Binding-site contacts:
Ligand atom C04 contacts residue SER171 of chain 1.B at 3.4 Å.
Ligand atom B33 contacts residue SER176 of chain 1.B at 1.7 Å.
Ligand atom C30 contacts residue CYS26 of chain 1.B at 3.6 Å (hydrophobic).
Ligand atom C20 contacts residue SER176 of chain 1.B at 3.6 Å.
Ligand atom C26 contacts residue HIS41 of chain 1.B at 3.4 Å.
Ligand atom C30 contacts residue LEU25 of chain 1.B at 3.8 Å (hydrophobic).
Ligand atom N01 contacts residue TRP192 of chain 1.B at 3.6 Å.
Ligand atom C28 contacts residue HIS41 of chain 1.B at 3.4 Å.
Ligand atom N01 contacts residue GLY204 of chain 1.B at 3.8 Å.
Ligand atom C37 contacts residue VAL190 of chain 1.B at 3.7 Å (hydrophobic).
Ligand atom O34 contacts residue ASP175 of chain 1.B at 3.7 Å.
Ligand atom C15 contacts residue GLN173 of chain 1.B at 3.7 Å.
Ligand atom C07 contacts residue GLY193 of chain 1.B at 3.6 Å.
Ligand atom N05 contacts residue GLY193 of chain 1.B at 3.5 Å.
Ligand atom C23 contacts residue SER176 of chain 1.B at 3.5 Å.
Ligand atom B33 contacts residue GLY174 of chain 1.B at 3.7 Å.
Ligand atom O34 contacts residue LEU25 of chain 1.B at 3.1 Å (h-bond).
Ligand atom O34 contacts residue GLY174 of chain 1.B at 3.0 Å (h-bond).
Ligand atom C32 contacts residue HIS41 of chain 1.B at 3.6 Å.
Ligand atom N05 contacts residue ASP170 of chain 1.B at 3.0 Å (salt-bridge).
Ligand atom C04 contacts residue ASP170 of chain 1.B at 3.6 Å.
Ligand atom C32 contacts residue SER176 of chain 1.B at 2.6 Å.
Ligand atom C24 contacts residue HIS41 of chain 1.B at 3.5 Å.
Ligand atom C39 contacts residue SER171 of chain 1.B at 3.7 Å.
Ligand atom C37 contacts residue CYS172 of chain 1.B at 3.5 Å (hydrophobic).
Ligand atom C04 contacts residue GLY193 of chain 1.B at 3.5 Å.
Ligand atom C30 contacts residue SER176 of chain 1.B at 3.5 Å.
Ligand atom C18 contacts residue SER176 of chain 1.B at 3.4 Å.
Ligand atom C28 contacts residue LEU25 of chain 1.B at 3.8 Å (hydrophobic).
Ligand atom C07 contacts residue TRP192 of chain 1.B at 3.7 Å (hydrophobic).
Ligand atom C39 contacts residue TRP192 of chain 1.B at 3.7 Å (hydrophobic).
Ligand atom N01 contacts residue ASP170 of chain 1.B at 2.9 Å (salt-bridge).
Ligand atom O34 contacts residue SER176 of chain 1.B at 2.2 Å (h-bond).
Ligand atom O36 contacts residue SER176 of chain 1.B at 2.1 Å (h-bond).
Ligand atom C23 contacts residue HIS41 of chain 1.B at 3.4 Å.
Ligand atom C12 contacts residue CYS172 of chain 1.B at 3.8 Å (hydrophobic).
Ligand atom N05 contacts residue ASN194 of chain 1.B at 2.9 Å (h-bond).
Ligand atom O36 contacts residue GLY174 of chain 1.B at 3.6 Å (h-bond).
Ligand atom N01 contacts residue SER171 of chain 1.B at 2.9 Å (h-bond).
Ligand atom N05 contacts residue SER171 of chain 1.B at 3.7 Å.

This small molecule binds to this protein.
Small molecule (SMILES): [H]/N=C(/N)c1ccc(NC[C@@H]2Cc3ccccc3B(O)O2)cc1

Sequence of chain 1.B:
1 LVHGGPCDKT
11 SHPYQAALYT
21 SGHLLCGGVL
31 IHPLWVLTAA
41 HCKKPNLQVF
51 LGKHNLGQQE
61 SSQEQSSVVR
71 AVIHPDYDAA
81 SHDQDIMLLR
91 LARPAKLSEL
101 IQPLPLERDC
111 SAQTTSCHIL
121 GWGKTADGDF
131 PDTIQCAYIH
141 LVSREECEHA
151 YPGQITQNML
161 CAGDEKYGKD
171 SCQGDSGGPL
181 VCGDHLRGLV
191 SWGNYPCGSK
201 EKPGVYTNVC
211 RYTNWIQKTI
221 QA